Binding-site contacts:
Ligand atom CAQ contacts residue PHE117 of chain 1.B at 3.8 Å (hydrophobic).
Ligand atom NAP contacts residue TYR194 of chain 1.B at 3.4 Å (h-bond).
Ligand atom CAF contacts residue PHE117 of chain 1.B at 3.8 Å (hydrophobic).
Ligand atom CAR contacts residue NAP1 of chain 1.H at 3.3 Å.
Ligand atom SAM contacts residue NAP1 of chain 1.H at 3.4 Å (h-bond).
Ligand atom SAT contacts residue NAP1 of chain 1.H at 3.4 Å (h-bond).
Ligand atom NAU contacts residue PHE117 of chain 1.B at 4.2 Å.
Ligand atom CAS contacts residue NAP1 of chain 1.H at 3.1 Å.
Ligand atom CAD contacts residue MET233 of chain 1.B at 3.6 Å (hydrophobic).
Ligand atom NAO contacts residue PHE117 of chain 1.B at 3.5 Å.
Ligand atom CAN contacts residue NAP1 of chain 1.H at 3.4 Å.
Ligand atom CAF contacts residue CYS188 of chain 1.B at 3.7 Å (hydrophobic).
Ligand atom CAK contacts residue NAP1 of chain 1.H at 3.3 Å.
Ligand atom CAQ contacts residue TYR194 of chain 1.B at 3.6 Å (hydrophobic).
Ligand atom SAM contacts residue PHE117 of chain 1.B at 4.1 Å.
Ligand atom OAB contacts residue PHE191 of chain 1.B at 4.0 Å.
Ligand atom CAD contacts residue PHE117 of chain 1.B at 3.9 Å (hydrophobic).
Ligand atom CAG contacts residue PHE117 of chain 1.B at 3.9 Å (hydrophobic).
Ligand atom NAO contacts residue NAP1 of chain 1.H at 3.0 Å (h-bond).
Ligand atom CAG contacts residue CYS188 of chain 1.B at 3.5 Å (hydrophobic).
Ligand atom CAL contacts residue NAP1 of chain 1.H at 3.6 Å.
Ligand atom CAG contacts residue TRP241 of chain 1.B at 3.7 Å (hydrophobic).
Ligand atom CAR contacts residue TYR194 of chain 1.B at 3.2 Å (hydrophobic).
Ligand atom CAN contacts residue SER115 of chain 1.B at 4.0 Å.
Ligand atom CAN contacts residue PHE117 of chain 1.B at 3.5 Å (hydrophobic).
Ligand atom CAJ contacts residue NAP1 of chain 1.H at 3.3 Å.
Ligand atom SAT contacts residue VAL226 of chain 1.B at 3.7 Å.
Ligand atom NAO contacts residue SER115 of chain 1.B at 3.1 Å (h-bond).
Ligand atom CAR contacts residue PHE117 of chain 1.B at 3.8 Å (hydrophobic).
Ligand atom CAS contacts residue PHE117 of chain 1.B at 4.2 Å (hydrophobic).
Ligand atom CAL contacts residue PHE117 of chain 1.B at 4.0 Å (hydrophobic).
Ligand atom CAQ contacts residue NAP1 of chain 1.H at 3.7 Å.
Ligand atom NAP contacts residue SER115 of chain 1.B at 4.1 Å.
Ligand atom CAC contacts residue PHE117 of chain 1.B at 3.9 Å (hydrophobic).
Ligand atom NAP contacts residue NAP1 of chain 1.H at 2.9 Å (h-bond).
Ligand atom CAF contacts residue TRP241 of chain 1.B at 4.0 Å (hydrophobic).
Ligand atom CAE contacts residue MET233 of chain 1.B at 4.1 Å (hydrophobic).
Ligand atom NAP contacts residue PHE117 of chain 1.B at 3.7 Å.
Ligand atom CAD contacts residue PRO230 of chain 1.B at 4.0 Å (hydrophobic).
Ligand atom CAR contacts residue ASP181 of chain 1.B at 3.9 Å.

Sequence of chain 1.B:
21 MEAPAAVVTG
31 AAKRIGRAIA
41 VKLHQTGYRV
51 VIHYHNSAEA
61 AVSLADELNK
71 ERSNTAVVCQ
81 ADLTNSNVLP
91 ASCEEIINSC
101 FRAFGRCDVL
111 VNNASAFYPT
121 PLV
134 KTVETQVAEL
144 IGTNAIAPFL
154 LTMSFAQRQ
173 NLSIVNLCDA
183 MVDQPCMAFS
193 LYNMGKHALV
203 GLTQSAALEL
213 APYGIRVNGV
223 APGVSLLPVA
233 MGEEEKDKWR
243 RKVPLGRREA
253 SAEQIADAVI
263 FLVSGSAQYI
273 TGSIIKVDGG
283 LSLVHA

This protein binds this small molecule.
Small molecule (SMILES): Nc1nc2ccc(SCc3ccc(C(=O)NCc4ccccc4)cc3)cc2s1